Binding-site contacts:
Ligand atom O5 contacts residue ALA69 of chain 36.E at 3.5 Å.
Ligand atom O5 contacts residue SER80 of chain 36.E at 4.1 Å.
Ligand atom C1 contacts residue SER80 of chain 36.E at 3.8 Å.
Ligand atom C6 contacts residue ASN78 of chain 36.E at 4.5 Å.
Ligand atom C5 contacts residue VAL68 of chain 36.E at 4.4 Å (hydrophobic).
Ligand atom O7 contacts residue ASN78 of chain 36.E at 4.0 Å.
Ligand atom C7 contacts residue TYR23 of chain 36.E at 4.0 Å (hydrophobic).
Ligand atom C6 contacts residue VAL68 of chain 36.E at 3.1 Å (hydrophobic).
Ligand atom C8 contacts residue TYR23 of chain 36.E at 3.3 Å (hydrophobic).
Ligand atom O6 contacts residue VAL68 of chain 36.E at 3.8 Å.
Ligand atom N2 contacts residue ASN78 of chain 36.E at 3.2 Å (h-bond).
Ligand atom O6 contacts residue ALA69 of chain 36.E at 4.0 Å.
Ligand atom C3 contacts residue ASN78 of chain 36.E at 4.0 Å.
Ligand atom C5 contacts residue SER80 of chain 36.E at 4.0 Å.
Ligand atom O5 contacts residue ASN78 of chain 36.E at 2.2 Å (h-bond).
Ligand atom C7 contacts residue ASN78 of chain 36.E at 3.9 Å.
Ligand atom C5 contacts residue ALA69 of chain 36.E at 4.4 Å (hydrophobic).
Ligand atom C1 contacts residue ALA69 of chain 36.E at 4.3 Å (hydrophobic).
Ligand atom C6 contacts residue ALA69 of chain 36.E at 4.1 Å (hydrophobic).
Ligand atom C5 contacts residue ASN78 of chain 36.E at 3.5 Å.
Ligand atom C1 contacts residue ASN78 of chain 36.E at 1.4 Å.
Ligand atom O7 contacts residue TYR23 of chain 36.E at 4.2 Å.
Ligand atom C4 contacts residue ASN78 of chain 36.E at 4.2 Å.
Ligand atom C2 contacts residue ASN78 of chain 36.E at 2.7 Å.

The small molecule below binds the protein below.
Small molecule (SMILES): CC(=O)N[C@H]1[C@H](O[C@H]2[C@H](O)[C@@H](NC(C)=O)CO[C@@H]2CO)O[C@H](CO)[C@@H](O[C@@H]2O[C@H](CO)[C@@H](O)[C@H](O)[C@@H]2O)[C@@H]1O

Sequence of chain 36.E:
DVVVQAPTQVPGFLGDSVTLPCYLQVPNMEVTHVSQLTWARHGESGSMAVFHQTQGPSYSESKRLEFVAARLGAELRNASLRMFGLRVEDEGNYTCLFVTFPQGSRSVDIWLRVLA